Sequence of chain 1.C:
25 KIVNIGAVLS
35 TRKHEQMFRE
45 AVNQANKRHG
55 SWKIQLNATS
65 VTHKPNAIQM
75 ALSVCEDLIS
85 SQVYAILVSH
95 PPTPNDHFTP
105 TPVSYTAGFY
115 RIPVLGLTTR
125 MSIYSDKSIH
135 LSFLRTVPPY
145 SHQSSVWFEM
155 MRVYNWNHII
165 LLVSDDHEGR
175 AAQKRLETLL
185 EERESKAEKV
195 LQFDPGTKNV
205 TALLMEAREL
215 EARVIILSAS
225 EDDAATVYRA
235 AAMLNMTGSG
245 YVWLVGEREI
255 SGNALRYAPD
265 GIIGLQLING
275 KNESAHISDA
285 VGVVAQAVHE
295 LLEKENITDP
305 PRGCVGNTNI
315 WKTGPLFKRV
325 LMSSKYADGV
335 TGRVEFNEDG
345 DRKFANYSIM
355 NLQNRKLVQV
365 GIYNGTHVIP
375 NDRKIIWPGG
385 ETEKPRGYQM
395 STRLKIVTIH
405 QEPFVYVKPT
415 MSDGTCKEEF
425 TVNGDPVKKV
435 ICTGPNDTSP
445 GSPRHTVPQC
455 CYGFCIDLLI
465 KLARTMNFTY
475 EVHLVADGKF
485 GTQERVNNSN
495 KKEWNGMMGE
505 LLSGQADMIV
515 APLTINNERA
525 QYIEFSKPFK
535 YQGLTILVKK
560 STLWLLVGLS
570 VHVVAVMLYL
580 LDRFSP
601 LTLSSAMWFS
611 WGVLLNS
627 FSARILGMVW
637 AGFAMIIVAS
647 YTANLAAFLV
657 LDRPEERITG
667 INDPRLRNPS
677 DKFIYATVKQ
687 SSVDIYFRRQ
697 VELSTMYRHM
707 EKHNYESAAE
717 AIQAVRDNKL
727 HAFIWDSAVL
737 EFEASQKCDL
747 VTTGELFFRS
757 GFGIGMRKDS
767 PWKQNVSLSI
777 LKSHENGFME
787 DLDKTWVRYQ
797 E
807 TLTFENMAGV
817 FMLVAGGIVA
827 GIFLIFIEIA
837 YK

Binding-site contacts:
Ligand atom O6 contacts residue HIS449 of chain 1.C at 3.3 Å.
Ligand atom O4 contacts residue HIS449 of chain 1.C at 4.3 Å.
Ligand atom C6 contacts residue HIS449 of chain 1.C at 4.4 Å.
Ligand atom C5 contacts residue ASN440 of chain 1.C at 3.7 Å.
Ligand atom C5 contacts residue SER446 of chain 1.C at 3.9 Å.
Ligand atom O6 contacts residue ARG448 of chain 1.C at 4.1 Å.
Ligand atom C7 contacts residue ASN440 of chain 1.C at 3.8 Å.
Ligand atom C1 contacts residue HIS449 of chain 1.C at 4.4 Å.
Ligand atom C1 contacts residue ASN440 of chain 1.C at 1.5 Å.
Ligand atom N2 contacts residue HIS449 of chain 1.C at 4.0 Å.
Ligand atom C1 contacts residue SER446 of chain 1.C at 4.5 Å.
Ligand atom O7 contacts residue HIS449 of chain 1.C at 3.2 Å.
Ligand atom O5 contacts residue SER446 of chain 1.C at 3.3 Å (h-bond).
Ligand atom C4 contacts residue HIS449 of chain 1.C at 3.6 Å.
Ligand atom O5 contacts residue HIS449 of chain 1.C at 4.2 Å.
Ligand atom N2 contacts residue ASN440 of chain 1.C at 2.8 Å (h-bond).
Ligand atom C8 contacts residue ASN440 of chain 1.C at 4.0 Å.
Ligand atom O3 contacts residue HIS449 of chain 1.C at 3.0 Å (h-bond).
Ligand atom O5 contacts residue ASN440 of chain 1.C at 2.5 Å (h-bond).
Ligand atom C2 contacts residue HIS449 of chain 1.C at 3.4 Å.
Ligand atom C3 contacts residue ASN440 of chain 1.C at 3.8 Å.
Ligand atom C6 contacts residue SER446 of chain 1.C at 3.5 Å.
Ligand atom C4 contacts residue ASN440 of chain 1.C at 4.3 Å.
Ligand atom O6 contacts residue PRO447 of chain 1.C at 4.1 Å.
Ligand atom C8 contacts residue HIS449 of chain 1.C at 3.8 Å.
Ligand atom C5 contacts residue HIS449 of chain 1.C at 4.3 Å.
Ligand atom C6 contacts residue GLY445 of chain 1.C at 3.9 Å.
Ligand atom C8 contacts residue GLN453 of chain 1.C at 4.0 Å.
Ligand atom C2 contacts residue ASN440 of chain 1.C at 2.5 Å.
Ligand atom O6 contacts residue SER446 of chain 1.C at 2.7 Å (h-bond).
Ligand atom C3 contacts residue HIS449 of chain 1.C at 3.9 Å.
Ligand atom C7 contacts residue HIS449 of chain 1.C at 3.4 Å.

A small-molecule ligand and the protein it binds are described below.
Small molecule (SMILES): CC(=O)N[C@@H]1[C@@H](O)[C@H](O)[C@@H](CO)O[C@H]1O